Sequence of chain 2.A:
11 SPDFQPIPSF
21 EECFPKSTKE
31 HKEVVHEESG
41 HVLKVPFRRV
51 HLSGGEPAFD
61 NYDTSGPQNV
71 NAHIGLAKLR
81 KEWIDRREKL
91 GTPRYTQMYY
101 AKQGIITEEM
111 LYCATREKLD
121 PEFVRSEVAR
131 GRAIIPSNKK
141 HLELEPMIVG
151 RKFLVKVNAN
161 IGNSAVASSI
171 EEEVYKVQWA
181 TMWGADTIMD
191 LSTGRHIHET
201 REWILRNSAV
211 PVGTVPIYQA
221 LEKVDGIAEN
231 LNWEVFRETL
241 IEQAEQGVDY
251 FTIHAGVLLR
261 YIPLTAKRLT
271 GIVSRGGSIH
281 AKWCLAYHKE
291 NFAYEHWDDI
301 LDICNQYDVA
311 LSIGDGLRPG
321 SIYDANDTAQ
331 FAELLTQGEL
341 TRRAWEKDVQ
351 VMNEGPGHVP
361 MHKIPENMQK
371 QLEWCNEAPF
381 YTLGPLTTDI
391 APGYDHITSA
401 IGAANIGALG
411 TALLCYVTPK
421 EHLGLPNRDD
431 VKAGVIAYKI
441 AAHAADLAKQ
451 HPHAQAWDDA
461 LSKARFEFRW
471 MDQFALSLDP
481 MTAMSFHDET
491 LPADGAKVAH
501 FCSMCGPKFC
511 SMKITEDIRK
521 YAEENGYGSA

A protein and the small-molecule ligand that binds it are described below.
Small molecule (SMILES): Nc1cncn1[C@@H]1O[C@H](COP(=O)(O)O)[C@@H](O)[C@H]1O

Binding-site contacts:
Ligand atom C5' contacts residue TYR218 of chain 2.A at 3.2 Å (hydrophobic).
Ligand atom O3' contacts residue ASN160 of chain 2.A at 3.0 Å (h-bond).
Ligand atom C5 contacts residue GLU354 of chain 2.A at 3.4 Å.
Ligand atom O2' contacts residue TYR381 of chain 2.A at 3.5 Å.
Ligand atom O2' contacts residue GLU354 of chain 2.A at 2.8 Å (salt-bridge).
Ligand atom O2' contacts residue MET189 of chain 2.A at 3.3 Å (h-bond).
Ligand atom O6 contacts residue ARG275 of chain 2.A at 2.9 Å (salt-bridge).
Ligand atom O7 contacts residue ARG318 of chain 2.A at 2.8 Å (salt-bridge).
Ligand atom O7 contacts residue SER274 of chain 2.A at 2.7 Å (h-bond).
Ligand atom O3' contacts residue MET189 of chain 2.A at 3.2 Å (h-bond).
Ligand atom C4 contacts residue TYR381 of chain 2.A at 3.3 Å (hydrophobic).
Ligand atom O8 contacts residue HIS254 of chain 2.A at 3.5 Å (h-bond).
Ligand atom C4 contacts residue ASP315 of chain 2.A at 3.7 Å.
Ligand atom C4 contacts residue GLU354 of chain 2.A at 3.5 Å.
Ligand atom N3 contacts residue GLY355 of chain 2.A at 3.3 Å (h-bond).
Ligand atom P contacts residue ARG318 of chain 2.A at 3.7 Å.
Ligand atom O8 contacts residue ARG275 of chain 2.A at 3.6 Å.
Ligand atom N6 contacts residue CYS415 of chain 2.A at 3.4 Å.
Ligand atom C2 contacts residue ARG318 of chain 2.A at 3.3 Å.
Ligand atom P contacts residue ARG275 of chain 2.A at 3.7 Å.
Ligand atom C2' contacts residue GLU354 of chain 2.A at 3.2 Å.
Ligand atom C4 contacts residue GLY355 of chain 2.A at 3.1 Å.
Ligand atom O2' contacts residue THR252 of chain 2.A at 3.7 Å.
Ligand atom N1 contacts residue GLU354 of chain 2.A at 3.2 Å (salt-bridge).
Ligand atom O8 contacts residue GLY276 of chain 2.A at 2.9 Å (h-bond).
Ligand atom C2 contacts residue GLU354 of chain 2.A at 3.3 Å.
Ligand atom O3' contacts residue LEU191 of chain 2.A at 3.6 Å.
Ligand atom C5' contacts residue SAH1 of chain 2.D at 3.5 Å.
Ligand atom O7 contacts residue HIS254 of chain 2.A at 2.9 Å (h-bond).
Ligand atom N3 contacts residue ASP315 of chain 2.A at 2.8 Å (salt-bridge).
Ligand atom N3 contacts residue ARG318 of chain 2.A at 3.7 Å.
Ligand atom O6 contacts residue SER274 of chain 2.A at 3.4 Å.
Ligand atom N3 contacts residue GLU354 of chain 2.A at 3.5 Å (salt-bridge).
Ligand atom P contacts residue TYR218 of chain 2.A at 3.5 Å.
Ligand atom O8 contacts residue TYR218 of chain 2.A at 2.5 Å (h-bond).
Ligand atom O5' contacts residue TYR218 of chain 2.A at 3.5 Å (h-bond).
Ligand atom P contacts residue SER274 of chain 2.A at 3.4 Å.
Ligand atom O6 contacts residue ARG318 of chain 2.A at 2.8 Å (salt-bridge).
Ligand atom N6 contacts residue TYR381 of chain 2.A at 3.4 Å.
Ligand atom C2 contacts residue ASP315 of chain 2.A at 3.7 Å.